Binding-site contacts:
Ligand atom N1 contacts residue ALA196 of chain 1.B at 3.6 Å.
Ligand atom C2 contacts residue ALA196 of chain 1.B at 4.3 Å (hydrophobic).
Ligand atom N6 contacts residue GLY214 of chain 1.B at 2.2 Å (h-bond).
Ligand atom N1 contacts residue PRO216 of chain 1.B at 4.3 Å.
Ligand atom N3 contacts residue LEU59 of chain 1.A at 4.1 Å.
Ligand atom C4 contacts residue TYR117 of chain 1.B at 4.0 Å (hydrophobic).
Ligand atom C6 contacts residue ALA196 of chain 1.B at 4.3 Å (hydrophobic).
Ligand atom N1 contacts residue TYR87 of chain 1.A at 4.2 Å.
Ligand atom N7 contacts residue LEU61 of chain 1.A at 4.3 Å.
Ligand atom N3 contacts residue ASP114 of chain 1.B at 4.3 Å.
Ligand atom C2 contacts residue TYR117 of chain 1.B at 3.7 Å (hydrophobic).
Ligand atom C5 contacts residue PRO216 of chain 1.B at 4.2 Å (hydrophobic).
Ligand atom N9 contacts residue LEU59 of chain 1.A at 4.0 Å.
Ligand atom C4 contacts residue LEU59 of chain 1.A at 3.9 Å (hydrophobic).
Ligand atom C5 contacts residue GLY214 of chain 1.B at 4.2 Å.
Ligand atom C6 contacts residue GLY214 of chain 1.B at 3.5 Å.
Ligand atom C6 contacts residue PRO216 of chain 1.B at 3.9 Å (hydrophobic).
Ligand atom N6 contacts residue PRO216 of chain 1.B at 3.5 Å (h-bond).
Ligand atom N3 contacts residue TYR117 of chain 1.B at 3.2 Å.
Ligand atom C5 contacts residue LEU59 of chain 1.A at 4.5 Å (hydrophobic).
Ligand atom N6 contacts residue ALA196 of chain 1.B at 4.3 Å.
Ligand atom N7 contacts residue PRO216 of chain 1.B at 4.0 Å.
Ligand atom N9 contacts residue TYR117 of chain 1.B at 4.2 Å.
Ligand atom N7 contacts residue GLY214 of chain 1.B at 4.2 Å.
Ligand atom C6 contacts residue PRO215 of chain 1.B at 4.2 Å (hydrophobic).
Ligand atom C6 contacts residue ILE213 of chain 1.B at 4.1 Å (hydrophobic).
Ligand atom N6 contacts residue TYR87 of chain 1.A at 4.0 Å.
Ligand atom N6 contacts residue ILE213 of chain 1.B at 3.6 Å.
Ligand atom C8 contacts residue LEU61 of chain 1.A at 4.5 Å (hydrophobic).
Ligand atom N6 contacts residue PRO215 of chain 1.B at 3.4 Å (h-bond).

This small molecule binds to this protein.
Small molecule (SMILES): Nc1ncnc2[nH]cnc12

Sequence of chain 1.A:
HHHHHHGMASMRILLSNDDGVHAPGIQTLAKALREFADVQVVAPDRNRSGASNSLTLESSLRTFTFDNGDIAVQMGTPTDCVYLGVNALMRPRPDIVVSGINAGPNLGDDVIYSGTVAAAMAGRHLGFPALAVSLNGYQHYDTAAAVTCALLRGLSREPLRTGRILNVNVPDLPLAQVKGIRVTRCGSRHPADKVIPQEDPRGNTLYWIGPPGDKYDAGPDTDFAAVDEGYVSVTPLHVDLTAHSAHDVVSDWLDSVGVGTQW

Sequence of chain 1.B:
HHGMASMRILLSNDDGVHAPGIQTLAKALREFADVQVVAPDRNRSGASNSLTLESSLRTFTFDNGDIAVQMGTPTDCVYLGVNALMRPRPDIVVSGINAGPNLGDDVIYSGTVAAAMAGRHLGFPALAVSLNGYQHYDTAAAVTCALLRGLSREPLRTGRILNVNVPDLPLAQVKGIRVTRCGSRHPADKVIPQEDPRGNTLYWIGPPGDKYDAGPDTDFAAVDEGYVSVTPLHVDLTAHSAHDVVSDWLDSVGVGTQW